Sequence of chain 1.SA:
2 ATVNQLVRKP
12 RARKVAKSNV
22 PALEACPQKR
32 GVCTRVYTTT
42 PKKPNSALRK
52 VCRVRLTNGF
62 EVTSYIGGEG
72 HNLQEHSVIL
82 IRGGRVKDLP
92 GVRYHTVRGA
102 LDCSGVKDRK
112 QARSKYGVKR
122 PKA

Binding-site contacts:
Ligand atom OB2 contacts residue THR41 of chain 1.SA at 4.0 Å.
Ligand atom CB2 contacts residue THR41 of chain 1.SA at 3.8 Å.
Ligand atom CB4 contacts residue THR41 of chain 1.SA at 3.5 Å.
Ligand atom CB3 contacts residue THR41 of chain 1.SA at 3.6 Å.
Ligand atom OB3 contacts residue THR41 of chain 1.SA at 3.0 Å (h-bond).
Ligand atom NB4 contacts residue THR41 of chain 1.SA at 4.2 Å.

The protein below binds the small molecule below.
Small molecule (SMILES): CN[C@@H]1[C@@H](O[C@H]2O[C@H](CO)[C@@H](N)[C@H](O)[C@H]2O)O[C@H]2C[C@@H](N)[C@@H](O[C@H]3[C@H](O)[C@@H](O)[C@H](N)C[C@@H]3N)O[C@@H]2[C@@H]1O